Binding-site contacts:
Ligand atom C4 contacts residue PHE124 of chain 2.D at 4.0 Å (hydrophobic).
Ligand atom C20 contacts residue LEU114 of chain 2.D at 3.8 Å (hydrophobic).
Ligand atom C9 contacts residue PHE108 of chain 2.D at 3.9 Å (hydrophobic).
Ligand atom C3 contacts residue LEU127 of chain 2.D at 3.7 Å (hydrophobic).
Ligand atom C19 contacts residue PHE108 of chain 2.D at 3.6 Å (hydrophobic).
Ligand atom C11 contacts residue PHE108 of chain 2.D at 3.6 Å (hydrophobic).
Ligand atom C18 contacts residue VAL217 of chain 2.D at 4.0 Å (hydrophobic).
Ligand atom C12 contacts residue GLY123 of chain 2.D at 3.9 Å.
Ligand atom C2 contacts residue LEU88 of chain 2.D at 3.6 Å (hydrophobic).
Ligand atom C9 contacts residue VAL50 of chain 2.D at 3.7 Å (hydrophobic).
Ligand atom O1 contacts residue GLY122 of chain 2.D at 3.2 Å.
Ligand atom C3 contacts residue GLY213 of chain 2.D at 3.7 Å.
Ligand atom C14 contacts residue GLY122 of chain 2.D at 3.9 Å.
Ligand atom C19 contacts residue SER54 of chain 2.D at 4.2 Å.
Ligand atom C4 contacts residue ARG216 of chain 2.D at 4.2 Å.
Ligand atom C14 contacts residue LEU114 of chain 2.D at 4.1 Å (hydrophobic).
Ligand atom C6 contacts residue PHE124 of chain 2.D at 4.0 Å (hydrophobic).
Ligand atom O2 contacts residue LEU114 of chain 2.D at 3.8 Å.
Ligand atom C14 contacts residue GLY123 of chain 2.D at 3.5 Å.
Ligand atom C5 contacts residue PHE124 of chain 2.D at 4.1 Å (hydrophobic).
Ligand atom C13 contacts residue GLY123 of chain 2.D at 4.2 Å.
Ligand atom C17 contacts residue LEU95 of chain 2.D at 4.1 Å (hydrophobic).
Ligand atom C10 contacts residue PHE108 of chain 2.D at 3.7 Å (hydrophobic).
Ligand atom O1 contacts residue GLN118 of chain 2.D at 4.2 Å.
Ligand atom C13 contacts residue LEU114 of chain 2.D at 3.9 Å (hydrophobic).
Ligand atom C19 contacts residue VAL50 of chain 2.D at 3.6 Å (hydrophobic).
Ligand atom C4 contacts residue GLY213 of chain 2.D at 3.9 Å.
Ligand atom C8 contacts residue VAL50 of chain 2.D at 3.7 Å (hydrophobic).
Ligand atom C2 contacts residue ILE92 of chain 2.D at 4.2 Å (hydrophobic).
Ligand atom C4 contacts residue LEU127 of chain 2.D at 4.0 Å (hydrophobic).
Ligand atom C15 contacts residue GLY122 of chain 2.D at 3.8 Å.
Ligand atom C18 contacts residue VAL50 of chain 2.D at 3.7 Å (hydrophobic).
Ligand atom C18 contacts residue ARG216 of chain 2.D at 4.1 Å.
Ligand atom C17 contacts residue PHE124 of chain 2.D at 4.1 Å (hydrophobic).
Ligand atom C20 contacts residue ARG49 of chain 2.D at 4.2 Å.
Ligand atom C16 contacts residue ILE91 of chain 2.D at 4.2 Å (hydrophobic).
Ligand atom C7 contacts residue PHE124 of chain 2.D at 4.1 Å (hydrophobic).
Ligand atom C8 contacts residue PHE124 of chain 2.D at 3.5 Å (hydrophobic).
Ligand atom C16 contacts residue LEU88 of chain 2.D at 3.9 Å (hydrophobic).
Ligand atom C7 contacts residue VAL50 of chain 2.D at 3.8 Å (hydrophobic).

The protein below binds the small molecule below.
Small molecule (SMILES): CC1=C(/C=C/C(C)=C/C=C/C(C)=C/C(=O)O)C(C)(C)CCC1

Sequence of chain 2.D:
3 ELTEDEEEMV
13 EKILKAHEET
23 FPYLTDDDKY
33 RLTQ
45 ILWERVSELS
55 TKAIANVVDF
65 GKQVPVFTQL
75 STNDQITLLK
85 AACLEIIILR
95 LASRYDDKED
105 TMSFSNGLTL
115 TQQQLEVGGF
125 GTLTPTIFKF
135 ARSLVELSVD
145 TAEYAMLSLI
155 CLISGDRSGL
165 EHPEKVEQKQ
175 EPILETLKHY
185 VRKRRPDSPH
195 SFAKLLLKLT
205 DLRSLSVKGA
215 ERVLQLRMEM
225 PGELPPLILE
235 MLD